Sequence of chain 3.B:
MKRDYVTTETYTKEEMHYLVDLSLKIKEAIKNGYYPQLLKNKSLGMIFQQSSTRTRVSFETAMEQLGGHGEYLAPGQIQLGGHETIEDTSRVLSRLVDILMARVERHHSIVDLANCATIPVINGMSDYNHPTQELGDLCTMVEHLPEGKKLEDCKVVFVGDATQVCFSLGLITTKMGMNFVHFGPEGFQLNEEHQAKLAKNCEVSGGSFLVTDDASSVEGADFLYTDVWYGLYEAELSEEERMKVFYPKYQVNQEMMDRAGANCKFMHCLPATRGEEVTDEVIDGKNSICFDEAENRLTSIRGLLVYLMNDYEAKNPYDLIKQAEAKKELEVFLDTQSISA

Binding-site contacts:
Ligand atom O1P contacts residue GLN79 of chain 3.B at 2.8 Å (h-bond).
Ligand atom N contacts residue GLN164 of chain 2.B at 2.8 Å (h-bond).
Ligand atom O2P contacts residue THR55 of chain 2.B at 2.6 Å (h-bond).
Ligand atom O1 contacts residue ARG297 of chain 2.B at 3.2 Å (salt-bridge).
Ligand atom P contacts residue THR53 of chain 2.B at 3.7 Å.
Ligand atom CB contacts residue VAL165 of chain 2.B at 3.6 Å (hydrophobic).
Ligand atom C1 contacts residue ARG297 of chain 2.B at 3.6 Å.
Ligand atom O1 contacts residue HIS130 of chain 2.B at 2.7 Å (h-bond).
Ligand atom CD contacts residue LEU270 of chain 2.B at 3.6 Å (hydrophobic).
Ligand atom N contacts residue ASP227 of chain 2.B at 2.8 Å (salt-bridge).
Ligand atom C1 contacts residue HIS130 of chain 2.B at 3.7 Å.
Ligand atom O3P contacts residue THR53 of chain 2.B at 2.9 Å (h-bond).
Ligand atom O3P contacts residue ARG54 of chain 2.B at 2.8 Å (salt-bridge).
Ligand atom CD contacts residue CYS269 of chain 2.B at 3.7 Å (hydrophobic).
Ligand atom O2P contacts residue THR53 of chain 2.B at 3.8 Å.
Ligand atom CD contacts residue HIS130 of chain 2.B at 3.8 Å.
Ligand atom P contacts residue ARG103 of chain 2.B at 3.8 Å.
Ligand atom C1 contacts residue ARG103 of chain 2.B at 3.6 Å.
Ligand atom CB contacts residue GLN164 of chain 2.B at 3.5 Å.
Ligand atom P contacts residue ARG54 of chain 2.B at 3.7 Å.
Ligand atom C1 contacts residue LEU270 of chain 2.B at 3.5 Å (hydrophobic).
Ligand atom NE contacts residue LEU270 of chain 2.B at 2.7 Å (h-bond).
Ligand atom CG contacts residue TYR233 of chain 2.B at 3.8 Å (hydrophobic).
Ligand atom O2P contacts residue SER52 of chain 2.B at 2.7 Å (h-bond).
Ligand atom O2P contacts residue ARG103 of chain 2.B at 3.2 Å (salt-bridge).
Ligand atom O2P contacts residue ARG54 of chain 2.B at 3.6 Å (salt-bridge).
Ligand atom O1P contacts residue ARG103 of chain 2.B at 2.9 Å (salt-bridge).
Ligand atom O3P contacts residue GLN79 of chain 3.B at 3.7 Å.
Ligand atom CA contacts residue ASP227 of chain 2.B at 3.5 Å.
Ligand atom CB contacts residue ASP227 of chain 2.B at 3.5 Å.
Ligand atom C1P contacts residue ARG54 of chain 2.B at 3.3 Å.
Ligand atom O1 contacts residue ARG103 of chain 2.B at 2.8 Å (salt-bridge).
Ligand atom CA contacts residue GLN164 of chain 2.B at 3.5 Å.
Ligand atom O1 contacts residue GLN133 of chain 2.B at 3.8 Å.
Ligand atom N contacts residue THR163 of chain 2.B at 3.8 Å.
Ligand atom C1P contacts residue ARG297 of chain 2.B at 3.6 Å.
Ligand atom CD contacts residue MET125 of chain 2.B at 3.8 Å (hydrophobic).
Ligand atom O1 contacts residue THR55 of chain 2.B at 3.3 Å (h-bond).
Ligand atom C1P contacts residue LEU270 of chain 2.B at 3.4 Å (hydrophobic).
Ligand atom P contacts residue SER52 of chain 2.B at 3.7 Å.

The small molecule below binds the protein below.
Small molecule (SMILES): NCCCCNC(=O)CP(=O)(O)O

Sequence of chain 2.B:
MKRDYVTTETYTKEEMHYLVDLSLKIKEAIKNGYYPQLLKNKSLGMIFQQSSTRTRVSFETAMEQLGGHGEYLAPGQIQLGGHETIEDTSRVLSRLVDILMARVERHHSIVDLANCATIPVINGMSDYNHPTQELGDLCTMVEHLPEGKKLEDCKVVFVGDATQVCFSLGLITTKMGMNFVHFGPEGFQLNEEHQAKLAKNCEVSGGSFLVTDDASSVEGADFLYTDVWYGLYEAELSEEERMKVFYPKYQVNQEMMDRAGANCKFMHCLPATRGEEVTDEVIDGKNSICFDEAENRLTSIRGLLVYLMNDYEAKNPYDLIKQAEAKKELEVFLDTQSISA